Sequence of chain 1.B:
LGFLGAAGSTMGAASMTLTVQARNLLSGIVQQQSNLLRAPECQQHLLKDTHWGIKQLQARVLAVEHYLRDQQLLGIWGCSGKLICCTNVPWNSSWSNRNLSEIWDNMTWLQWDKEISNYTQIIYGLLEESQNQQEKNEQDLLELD

This small molecule binds to this protein.
Small molecule (SMILES): CC(=O)N[C@@H]1[C@@H](O)[C@H](O)[C@@H](CO)O[C@H]1O

Binding-site contacts:
Ligand atom O7 contacts residue ASN118 of chain 1.B at 3.3 Å (h-bond).
Ligand atom C8 contacts residue LYS114 of chain 1.B at 3.3 Å.
Ligand atom C5 contacts residue ASN118 of chain 1.B at 3.8 Å.
Ligand atom C7 contacts residue TYR119 of chain 1.B at 4.4 Å (hydrophobic).
Ligand atom C3 contacts residue ASN118 of chain 1.B at 3.9 Å.
Ligand atom C4 contacts residue ASN118 of chain 1.B at 4.3 Å.
Ligand atom C8 contacts residue ASN118 of chain 1.B at 3.8 Å.
Ligand atom C7 contacts residue GLU115 of chain 1.B at 4.3 Å.
Ligand atom O7 contacts residue TYR119 of chain 1.B at 3.3 Å (h-bond).
Ligand atom C2 contacts residue ASN118 of chain 1.B at 2.5 Å.
Ligand atom O5 contacts residue ASN118 of chain 1.B at 2.5 Å (h-bond).
Ligand atom N2 contacts residue SER117 of chain 1.B at 4.1 Å.
Ligand atom C7 contacts residue ASN118 of chain 1.B at 3.3 Å.
Ligand atom C8 contacts residue TYR119 of chain 1.B at 4.1 Å (hydrophobic).
Ligand atom C8 contacts residue GLU115 of chain 1.B at 3.1 Å.
Ligand atom C1 contacts residue ASN118 of chain 1.B at 1.5 Å.
Ligand atom C7 contacts residue SER117 of chain 1.B at 4.3 Å.
Ligand atom C8 contacts residue SER117 of chain 1.B at 3.5 Å.
Ligand atom N2 contacts residue ASN118 of chain 1.B at 2.9 Å (h-bond).
Ligand atom C8 contacts residue ILE116 of chain 1.B at 3.9 Å (hydrophobic).